Sequence of chain 31.C:
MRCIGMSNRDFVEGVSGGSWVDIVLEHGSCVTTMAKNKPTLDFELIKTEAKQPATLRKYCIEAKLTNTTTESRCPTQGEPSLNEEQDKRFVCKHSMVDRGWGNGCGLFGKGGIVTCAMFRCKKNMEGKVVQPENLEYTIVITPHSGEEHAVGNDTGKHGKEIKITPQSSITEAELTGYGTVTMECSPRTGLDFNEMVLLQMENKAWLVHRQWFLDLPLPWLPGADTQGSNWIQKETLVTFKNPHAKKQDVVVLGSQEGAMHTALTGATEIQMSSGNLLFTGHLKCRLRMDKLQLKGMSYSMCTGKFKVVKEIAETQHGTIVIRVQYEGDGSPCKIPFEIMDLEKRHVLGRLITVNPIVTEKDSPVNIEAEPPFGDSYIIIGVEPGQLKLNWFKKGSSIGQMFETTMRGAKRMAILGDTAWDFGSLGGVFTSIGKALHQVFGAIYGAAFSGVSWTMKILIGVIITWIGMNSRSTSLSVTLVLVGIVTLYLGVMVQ

The protein below binds the small molecule below.
Small molecule (SMILES): CC(=O)N[C@@H]1[C@@H](O)[C@H](O)[C@@H](CO)O[C@H]1O

Sequence of chain 30.E:
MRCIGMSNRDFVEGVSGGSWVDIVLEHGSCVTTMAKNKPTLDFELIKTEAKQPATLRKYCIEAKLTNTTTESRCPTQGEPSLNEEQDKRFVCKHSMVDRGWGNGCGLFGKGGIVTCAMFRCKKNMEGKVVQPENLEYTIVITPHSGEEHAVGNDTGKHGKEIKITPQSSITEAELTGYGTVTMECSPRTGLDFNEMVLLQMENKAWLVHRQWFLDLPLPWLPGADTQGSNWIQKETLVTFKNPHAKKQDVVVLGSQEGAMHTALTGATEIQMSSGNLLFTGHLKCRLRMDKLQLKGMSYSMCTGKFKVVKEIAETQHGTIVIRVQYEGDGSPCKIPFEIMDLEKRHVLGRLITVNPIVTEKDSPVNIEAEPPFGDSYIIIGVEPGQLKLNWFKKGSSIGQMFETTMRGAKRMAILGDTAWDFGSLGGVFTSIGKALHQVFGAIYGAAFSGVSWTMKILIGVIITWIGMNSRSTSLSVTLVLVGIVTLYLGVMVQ

Binding-site contacts:
Ligand atom C2 contacts residue ASN67 of chain 31.C at 2.5 Å.
Ligand atom O7 contacts residue PHE90 of chain 31.C at 4.4 Å.
Ligand atom C2 contacts residue MET118 of chain 31.C at 4.5 Å (hydrophobic).
Ligand atom C8 contacts residue ARG89 of chain 31.C at 3.3 Å.
Ligand atom N2 contacts residue ASN67 of chain 31.C at 2.9 Å (h-bond).
Ligand atom O5 contacts residue ASN67 of chain 31.C at 2.4 Å (h-bond).
Ligand atom C7 contacts residue PHE90 of chain 31.C at 4.2 Å (hydrophobic).
Ligand atom O7 contacts residue SER300 of chain 30.E at 4.3 Å.
Ligand atom C1 contacts residue MET118 of chain 31.C at 4.1 Å (hydrophobic).
Ligand atom C7 contacts residue MET118 of chain 31.C at 4.0 Å (hydrophobic).
Ligand atom C4 contacts residue ASN67 of chain 31.C at 4.2 Å.
Ligand atom C7 contacts residue SER300 of chain 30.E at 3.4 Å.
Ligand atom C1 contacts residue ASN67 of chain 31.C at 1.4 Å.
Ligand atom N2 contacts residue SER300 of chain 30.E at 3.9 Å.
Ligand atom C5 contacts residue ASN67 of chain 31.C at 3.7 Å.
Ligand atom N2 contacts residue MET118 of chain 31.C at 3.6 Å.
Ligand atom C8 contacts residue MET118 of chain 31.C at 3.8 Å (hydrophobic).
Ligand atom C7 contacts residue ASN67 of chain 31.C at 3.3 Å.
Ligand atom C3 contacts residue ASN67 of chain 31.C at 3.8 Å.
Ligand atom C8 contacts residue PHE90 of chain 31.C at 3.7 Å (hydrophobic).
Ligand atom C8 contacts residue ASN67 of chain 31.C at 4.4 Å.
Ligand atom O7 contacts residue ASN67 of chain 31.C at 3.3 Å (h-bond).
Ligand atom C8 contacts residue SER300 of chain 30.E at 1.9 Å.